Sequence of chain 1.A:
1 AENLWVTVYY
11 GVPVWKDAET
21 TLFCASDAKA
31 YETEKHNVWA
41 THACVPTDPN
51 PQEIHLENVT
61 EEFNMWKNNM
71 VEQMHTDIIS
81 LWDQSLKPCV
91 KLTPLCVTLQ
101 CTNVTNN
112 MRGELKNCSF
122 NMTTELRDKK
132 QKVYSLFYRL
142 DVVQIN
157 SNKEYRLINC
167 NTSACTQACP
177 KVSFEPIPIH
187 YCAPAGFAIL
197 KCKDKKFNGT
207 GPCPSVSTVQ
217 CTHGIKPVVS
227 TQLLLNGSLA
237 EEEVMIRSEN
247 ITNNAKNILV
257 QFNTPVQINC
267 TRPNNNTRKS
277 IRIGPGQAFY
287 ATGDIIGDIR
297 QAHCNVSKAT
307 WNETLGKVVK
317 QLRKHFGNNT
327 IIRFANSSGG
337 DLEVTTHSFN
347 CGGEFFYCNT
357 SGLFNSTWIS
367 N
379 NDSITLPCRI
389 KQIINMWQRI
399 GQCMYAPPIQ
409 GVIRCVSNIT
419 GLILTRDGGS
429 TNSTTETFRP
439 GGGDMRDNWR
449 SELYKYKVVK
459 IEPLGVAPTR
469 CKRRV

A protein and the small-molecule ligand that binds it are described below.
Small molecule (SMILES): CC(=O)N[C@H]1[C@H](O[C@H]2[C@H](O)[C@@H](NC(C)=O)CO[C@@H]2CO)O[C@H](CO)[C@@H](O[C@@H]2O[C@H](CO)[C@@H](O)[C@H](O)[C@@H]2O)[C@@H]1O

Binding-site contacts:
Ligand atom C3 contacts residue ASN122 of chain 1.A at 3.9 Å.
Ligand atom C4 contacts residue ASN122 of chain 1.A at 4.3 Å.
Ligand atom N2 contacts residue ASN122 of chain 1.A at 3.0 Å (h-bond).
Ligand atom O7 contacts residue LYS133 of chain 1.A at 3.4 Å.
Ligand atom C8 contacts residue SER120 of chain 1.A at 3.4 Å.
Ligand atom O7 contacts residue ASN122 of chain 1.A at 3.8 Å.
Ligand atom C7 contacts residue ASN122 of chain 1.A at 3.7 Å.
Ligand atom C7 contacts residue LYS133 of chain 1.A at 4.2 Å.
Ligand atom O5 contacts residue ASN122 of chain 1.A at 2.3 Å (h-bond).
Ligand atom C8 contacts residue PHE121 of chain 1.A at 3.6 Å (hydrophobic).
Ligand atom C8 contacts residue LYS133 of chain 1.A at 4.2 Å.
Ligand atom C8 contacts residue GLN100 of chain 1.A at 3.8 Å.
Ligand atom C1 contacts residue ASN122 of chain 1.A at 1.5 Å.
Ligand atom C2 contacts residue ASN122 of chain 1.A at 2.6 Å.
Ligand atom C5 contacts residue ASN122 of chain 1.A at 3.7 Å.